A protein and the small-molecule ligand that binds it are described below.
Small molecule (SMILES): CC[C@H](C)[C@H](NC(=O)[C@H](CCCCN)NC(=O)[C@@H](N)Cc1cnc[nH]1)C(=O)N[C@@H](CC(C)C)C(=O)N[C@@H](CC1=NC=NC1)C(=O)N[C@@H](CCCN=C(N)N)C(=O)N[C@@H](CC(C)C)C(=O)N[C@@H](CC(C)C)C(=O)N[C@@H](CCC(N)=O)C(=O)N[C@@H](CC(=O)O)C(=O)N[C@H](C=O)CO

Sequence of chain 2.A:
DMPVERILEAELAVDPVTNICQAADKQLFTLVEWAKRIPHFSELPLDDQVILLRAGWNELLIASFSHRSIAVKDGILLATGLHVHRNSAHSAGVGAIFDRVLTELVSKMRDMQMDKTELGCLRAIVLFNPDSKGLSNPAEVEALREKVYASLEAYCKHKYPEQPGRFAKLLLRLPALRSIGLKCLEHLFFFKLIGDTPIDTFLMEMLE

Binding-site contacts:
Ligand atom C contacts residue GLU225 of chain 2.A at 3.5 Å.
Ligand atom CD1 contacts residue PHE49 of chain 2.A at 3.6 Å (hydrophobic).
Ligand atom ND1 contacts residue ARG74 of chain 2.A at 3.3 Å (salt-bridge).
Ligand atom CD1 contacts residue PHE222 of chain 2.A at 3.8 Å (hydrophobic).
Ligand atom N contacts residue GLU225 of chain 2.A at 2.9 Å (salt-bridge).
Ligand atom CD2 contacts residue VAL52 of chain 2.A at 3.7 Å (hydrophobic).
Ligand atom CE1 contacts residue LEU66 of chain 2.A at 3.6 Å (hydrophobic).
Ligand atom CA contacts residue LYS56 of chain 2.A at 3.7 Å.
Ligand atom CG1 contacts residue GLU225 of chain 2.A at 3.3 Å.
Ligand atom CG contacts residue ARG74 of chain 2.A at 3.6 Å.
Ligand atom O contacts residue GLU225 of chain 2.A at 3.5 Å (salt-bridge).
Ligand atom CB contacts residue LEU66 of chain 2.A at 3.7 Å (hydrophobic).
Ligand atom C contacts residue LYS56 of chain 2.A at 3.7 Å.
Ligand atom CD2 contacts residue GLN69 of chain 2.A at 3.6 Å.
Ligand atom C contacts residue LYS56 of chain 2.A at 3.8 Å.
Ligand atom CE1 contacts residue ARG74 of chain 2.A at 3.3 Å.
Ligand atom CD2 contacts residue LEU73 of chain 2.A at 3.8 Å (hydrophobic).
Ligand atom O contacts residue LYS56 of chain 2.A at 2.6 Å (salt-bridge).
Ligand atom NE2 contacts residue LEU66 of chain 2.A at 3.2 Å.
Ligand atom CD2 contacts residue VAL70 of chain 2.A at 3.7 Å (hydrophobic).
Ligand atom CG contacts residue LEU66 of chain 2.A at 3.8 Å (hydrophobic).
Ligand atom CB contacts residue GLU225 of chain 2.A at 3.5 Å.
Ligand atom C contacts residue GLU225 of chain 2.A at 3.8 Å.
Ligand atom CD contacts residue LEU66 of chain 2.A at 3.6 Å (hydrophobic).
Ligand atom CD2 contacts residue ARG74 of chain 2.A at 3.6 Å.
Ligand atom CB contacts residue GLU225 of chain 2.A at 3.2 Å.
Ligand atom CA contacts residue GLU225 of chain 2.A at 3.6 Å.
Ligand atom CD1 contacts residue GLU225 of chain 2.A at 3.8 Å.
Ligand atom CD1 contacts residue PHE222 of chain 2.A at 3.5 Å (hydrophobic).
Ligand atom CD2 contacts residue ARG74 of chain 2.A at 3.5 Å.
Ligand atom O contacts residue LYS56 of chain 2.A at 2.8 Å (salt-bridge).
Ligand atom CB contacts residue GLU225 of chain 2.A at 3.7 Å.
Ligand atom CD1 contacts residue VAL52 of chain 2.A at 3.8 Å (hydrophobic).
Ligand atom NE2 contacts residue ARG74 of chain 2.A at 3.4 Å (salt-bridge).
Ligand atom CG2 contacts residue PHE222 of chain 2.A at 3.6 Å (hydrophobic).
Ligand atom N contacts residue GLU225 of chain 2.A at 2.8 Å (salt-bridge).
Ligand atom N contacts residue GLU225 of chain 2.A at 3.2 Å (salt-bridge).
Ligand atom CD2 contacts residue LEU66 of chain 2.A at 3.8 Å (hydrophobic).
Ligand atom CD1 contacts residue VAL70 of chain 2.A at 3.6 Å (hydrophobic).
Ligand atom C contacts residue GLU225 of chain 2.A at 3.8 Å.